This small molecule binds to this protein.
Small molecule (SMILES): CC(=O)N[C@H]1[C@H](O[C@H]2[C@H](O)[C@@H](NC(C)=O)CO[C@@H]2CO)O[C@H](CO)[C@@H](O[C@@H]2O[C@H](CO)[C@@H](O)[C@H](O[C@H]3O[C@H](CO)[C@@H](O)[C@H](O)[C@@H]3O)[C@@H]2O)[C@@H]1O

Binding-site contacts:
Ligand atom C2 contacts residue ASN595 of chain 1.A at 2.4 Å.
Ligand atom C2 contacts residue SER591 of chain 1.A at 3.6 Å.
Ligand atom C3 contacts residue ARG311 of chain 2.A at 3.6 Å.
Ligand atom C3 contacts residue GLU233 of chain 2.A at 3.8 Å.
Ligand atom O2 contacts residue GLU233 of chain 2.A at 2.5 Å (salt-bridge).
Ligand atom N2 contacts residue ASN595 of chain 1.A at 2.9 Å (h-bond).
Ligand atom O2 contacts residue HIS69 of chain 2.A at 3.0 Å (h-bond).
Ligand atom C1 contacts residue GLN697 of chain 1.A at 3.8 Å.
Ligand atom C7 contacts residue SER591 of chain 1.A at 3.8 Å.
Ligand atom C8 contacts residue ALA592 of chain 1.A at 3.8 Å (hydrophobic).
Ligand atom O2 contacts residue ARG311 of chain 2.A at 3.3 Å (salt-bridge).
Ligand atom N2 contacts residue GLN697 of chain 1.A at 3.5 Å (h-bond).
Ligand atom C2 contacts residue GLN697 of chain 1.A at 3.7 Å.
Ligand atom O3 contacts residue GLU233 of chain 2.A at 3.1 Å (salt-bridge).
Ligand atom C4 contacts residue ARG311 of chain 2.A at 3.4 Å.
Ligand atom C6 contacts residue GLU233 of chain 2.A at 3.6 Å.
Ligand atom O4 contacts residue GLU233 of chain 2.A at 3.0 Å (salt-bridge).
Ligand atom C1 contacts residue ASN595 of chain 1.A at 1.4 Å.
Ligand atom C5 contacts residue GLU233 of chain 2.A at 3.5 Å.
Ligand atom C2 contacts residue ARG311 of chain 2.A at 3.8 Å.
Ligand atom O4 contacts residue ARG311 of chain 2.A at 3.8 Å.
Ligand atom C6 contacts residue HIS69 of chain 2.A at 3.9 Å.
Ligand atom O7 contacts residue GLN697 of chain 1.A at 3.3 Å (h-bond).
Ligand atom C8 contacts residue SER591 of chain 1.A at 3.9 Å.
Ligand atom C3 contacts residue ARG311 of chain 2.A at 3.7 Å.
Ligand atom C1 contacts residue SER591 of chain 1.A at 3.6 Å.
Ligand atom C4 contacts residue GLU233 of chain 2.A at 3.7 Å.
Ligand atom N2 contacts residue SER591 of chain 1.A at 2.9 Å (h-bond).
Ligand atom C3 contacts residue GLU233 of chain 2.A at 3.6 Å.
Ligand atom C2 contacts residue GLU233 of chain 2.A at 3.2 Å.
Ligand atom C8 contacts residue SER588 of chain 1.A at 3.4 Å.
Ligand atom C5 contacts residue ASN595 of chain 1.A at 3.6 Å.
Ligand atom C7 contacts residue GLN697 of chain 1.A at 3.4 Å.
Ligand atom O5 contacts residue HIS69 of chain 2.A at 3.6 Å.
Ligand atom C7 contacts residue ASN595 of chain 1.A at 3.8 Å.
Ligand atom O3 contacts residue ARG311 of chain 2.A at 2.9 Å (salt-bridge).
Ligand atom C1 contacts residue ARG311 of chain 2.A at 3.9 Å.
Ligand atom C3 contacts residue ASN595 of chain 1.A at 3.7 Å.
Ligand atom C8 contacts residue TYR234 of chain 2.A at 3.6 Å (hydrophobic).
Ligand atom O5 contacts residue ASN595 of chain 1.A at 2.2 Å (h-bond).

Sequence of chain 2.A:
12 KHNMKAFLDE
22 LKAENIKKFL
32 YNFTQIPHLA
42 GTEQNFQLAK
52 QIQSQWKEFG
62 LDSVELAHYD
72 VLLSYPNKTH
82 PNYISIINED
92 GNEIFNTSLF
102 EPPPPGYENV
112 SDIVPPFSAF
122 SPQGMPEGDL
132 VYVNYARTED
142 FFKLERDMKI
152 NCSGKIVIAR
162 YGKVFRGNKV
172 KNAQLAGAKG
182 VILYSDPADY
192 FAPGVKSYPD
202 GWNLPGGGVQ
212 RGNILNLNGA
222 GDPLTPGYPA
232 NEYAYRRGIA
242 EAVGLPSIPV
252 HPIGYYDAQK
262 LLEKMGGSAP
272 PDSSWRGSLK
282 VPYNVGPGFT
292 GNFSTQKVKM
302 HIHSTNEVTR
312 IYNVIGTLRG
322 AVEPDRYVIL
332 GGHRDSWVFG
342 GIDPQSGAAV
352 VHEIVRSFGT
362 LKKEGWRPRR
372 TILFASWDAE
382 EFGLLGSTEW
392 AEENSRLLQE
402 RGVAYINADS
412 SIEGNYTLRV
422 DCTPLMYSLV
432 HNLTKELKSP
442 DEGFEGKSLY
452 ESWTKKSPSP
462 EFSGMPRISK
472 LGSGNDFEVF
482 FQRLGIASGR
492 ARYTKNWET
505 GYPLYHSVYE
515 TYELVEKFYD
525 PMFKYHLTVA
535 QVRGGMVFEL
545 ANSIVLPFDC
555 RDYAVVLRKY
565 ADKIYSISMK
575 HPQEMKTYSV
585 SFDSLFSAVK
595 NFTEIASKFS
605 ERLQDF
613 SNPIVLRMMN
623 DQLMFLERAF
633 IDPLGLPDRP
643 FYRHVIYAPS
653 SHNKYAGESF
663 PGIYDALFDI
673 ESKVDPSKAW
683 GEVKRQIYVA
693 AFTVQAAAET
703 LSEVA

Sequence of chain 1.A:
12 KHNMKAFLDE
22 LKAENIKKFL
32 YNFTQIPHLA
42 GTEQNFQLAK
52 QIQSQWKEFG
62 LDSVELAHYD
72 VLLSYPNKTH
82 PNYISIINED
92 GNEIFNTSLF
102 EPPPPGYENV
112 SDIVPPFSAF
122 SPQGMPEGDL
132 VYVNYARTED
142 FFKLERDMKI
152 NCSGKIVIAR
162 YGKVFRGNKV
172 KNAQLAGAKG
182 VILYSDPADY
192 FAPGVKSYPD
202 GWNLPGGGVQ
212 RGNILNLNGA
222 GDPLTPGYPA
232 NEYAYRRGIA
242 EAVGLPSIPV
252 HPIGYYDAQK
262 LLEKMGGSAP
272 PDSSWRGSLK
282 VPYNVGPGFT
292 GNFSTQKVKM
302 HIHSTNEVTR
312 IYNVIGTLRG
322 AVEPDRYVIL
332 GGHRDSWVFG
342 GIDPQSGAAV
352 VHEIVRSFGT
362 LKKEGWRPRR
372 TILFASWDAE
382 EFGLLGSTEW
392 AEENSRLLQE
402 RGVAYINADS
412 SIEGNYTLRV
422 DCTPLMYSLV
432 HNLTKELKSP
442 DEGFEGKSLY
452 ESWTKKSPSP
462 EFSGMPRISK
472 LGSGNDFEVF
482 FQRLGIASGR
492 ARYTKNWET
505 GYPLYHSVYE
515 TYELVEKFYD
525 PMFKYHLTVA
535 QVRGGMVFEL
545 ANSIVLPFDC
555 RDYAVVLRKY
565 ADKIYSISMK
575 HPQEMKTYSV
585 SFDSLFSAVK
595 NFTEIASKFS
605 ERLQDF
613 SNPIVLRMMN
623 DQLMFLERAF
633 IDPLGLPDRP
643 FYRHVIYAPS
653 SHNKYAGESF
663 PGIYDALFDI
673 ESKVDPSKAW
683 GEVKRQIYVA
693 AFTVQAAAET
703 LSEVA